Binding-site contacts:
Ligand atom C24 contacts residue TYR410 of chain 1.A at 3.5 Å (hydrophobic).
Ligand atom C23 contacts residue TYR410 of chain 1.A at 3.4 Å (hydrophobic).
Ligand atom C12 contacts residue HEM1 of chain 1.C at 3.6 Å.
Ligand atom N22 contacts residue TYR410 of chain 1.A at 3.7 Å.
Ligand atom N21 contacts residue HEM1 of chain 1.C at 3.0 Å (h-bond).
Ligand atom C23 contacts residue MET40 of chain 1.A at 3.2 Å (hydrophobic).
Ligand atom N22 contacts residue ARG118 of chain 1.A at 3.7 Å.
Ligand atom C13 contacts residue GLN182 of chain 1.A at 3.6 Å.
Ligand atom C22 contacts residue TYR410 of chain 1.A at 3.5 Å (hydrophobic).
Ligand atom C12 contacts residue GLN182 of chain 1.A at 3.2 Å.
Ligand atom C11 contacts residue HEM1 of chain 1.C at 3.4 Å.
Ligand atom C24 contacts residue MET40 of chain 1.A at 3.2 Å (hydrophobic).
Ligand atom N22 contacts residue HEM1 of chain 1.C at 2.8 Å (h-bond).
Ligand atom C18 contacts residue ARG185 of chain 1.A at 3.7 Å.
Ligand atom C25 contacts residue MET40 of chain 1.A at 3.6 Å (hydrophobic).
Ligand atom C22 contacts residue MET40 of chain 1.A at 3.6 Å (hydrophobic).
Ligand atom C07 contacts residue HEM1 of chain 1.C at 3.5 Å.
Ligand atom N02 contacts residue TYR292 of chain 1.A at 3.6 Å.
Ligand atom C03 contacts residue HEM1 of chain 1.C at 3.4 Å.
Ligand atom C08 contacts residue GLU296 of chain 1.A at 3.3 Å.
Ligand atom C08 contacts residue HEM1 of chain 1.C at 3.5 Å.
Ligand atom C09 contacts residue VAL271 of chain 1.A at 3.6 Å (hydrophobic).
Ligand atom C05 contacts residue VAL271 of chain 1.A at 3.6 Å (hydrophobic).
Ligand atom N20 contacts residue ALA201 of chain 1.A at 3.7 Å.
Ligand atom C22 contacts residue HEM1 of chain 1.C at 3.6 Å.
Ligand atom C29 contacts residue HEM1 of chain 1.C at 3.1 Å.
Ligand atom C27 contacts residue TRP10 of chain 1.B at 3.5 Å (hydrophobic).
Ligand atom C19 contacts residue ARG307 of chain 1.A at 3.8 Å.
Ligand atom C16 contacts residue HEM1 of chain 1.C at 3.5 Å.
Ligand atom C03 contacts residue PRO269 of chain 1.A at 3.7 Å (hydrophobic).
Ligand atom C15 contacts residue HEM1 of chain 1.C at 3.6 Å.
Ligand atom C27 contacts residue MET40 of chain 1.A at 3.7 Å (hydrophobic).
Ligand atom C02 contacts residue GLU296 of chain 1.A at 3.3 Å.
Ligand atom N02 contacts residue HEM1 of chain 1.C at 3.6 Å.
Ligand atom C23 contacts residue LEU41 of chain 1.A at 3.5 Å (hydrophobic).
Ligand atom N02 contacts residue TRP291 of chain 1.A at 2.9 Å (h-bond).
Ligand atom N02 contacts residue GLU296 of chain 1.A at 2.6 Å (salt-bridge).
Ligand atom C06 contacts residue GLU296 of chain 1.A at 3.3 Å.
Ligand atom N01 contacts residue GLU296 of chain 1.A at 2.5 Å (salt-bridge).
Ligand atom C18 contacts residue ARG307 of chain 1.A at 3.8 Å.

A small-molecule ligand and the protein it binds are described below.
Small molecule (SMILES): Cc1cc(N)nc(CCc2ccc(CCCN)c(CCc3cc(C)cc(N)n3)c2)c1

Sequence of chain 1.A:
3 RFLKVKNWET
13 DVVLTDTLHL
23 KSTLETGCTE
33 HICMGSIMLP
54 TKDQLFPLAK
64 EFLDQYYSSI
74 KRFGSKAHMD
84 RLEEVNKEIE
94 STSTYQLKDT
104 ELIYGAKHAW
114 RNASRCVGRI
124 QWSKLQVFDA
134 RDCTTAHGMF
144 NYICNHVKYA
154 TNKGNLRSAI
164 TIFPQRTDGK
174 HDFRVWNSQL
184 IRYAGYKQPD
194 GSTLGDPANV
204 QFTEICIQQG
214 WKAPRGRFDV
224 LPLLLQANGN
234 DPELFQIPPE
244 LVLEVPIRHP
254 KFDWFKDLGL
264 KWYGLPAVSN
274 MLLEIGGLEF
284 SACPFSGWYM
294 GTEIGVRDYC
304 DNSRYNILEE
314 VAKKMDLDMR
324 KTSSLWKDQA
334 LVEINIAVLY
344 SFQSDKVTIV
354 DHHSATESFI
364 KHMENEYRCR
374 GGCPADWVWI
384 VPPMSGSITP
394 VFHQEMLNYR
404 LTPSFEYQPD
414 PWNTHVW

Sequence of chain 1.B:
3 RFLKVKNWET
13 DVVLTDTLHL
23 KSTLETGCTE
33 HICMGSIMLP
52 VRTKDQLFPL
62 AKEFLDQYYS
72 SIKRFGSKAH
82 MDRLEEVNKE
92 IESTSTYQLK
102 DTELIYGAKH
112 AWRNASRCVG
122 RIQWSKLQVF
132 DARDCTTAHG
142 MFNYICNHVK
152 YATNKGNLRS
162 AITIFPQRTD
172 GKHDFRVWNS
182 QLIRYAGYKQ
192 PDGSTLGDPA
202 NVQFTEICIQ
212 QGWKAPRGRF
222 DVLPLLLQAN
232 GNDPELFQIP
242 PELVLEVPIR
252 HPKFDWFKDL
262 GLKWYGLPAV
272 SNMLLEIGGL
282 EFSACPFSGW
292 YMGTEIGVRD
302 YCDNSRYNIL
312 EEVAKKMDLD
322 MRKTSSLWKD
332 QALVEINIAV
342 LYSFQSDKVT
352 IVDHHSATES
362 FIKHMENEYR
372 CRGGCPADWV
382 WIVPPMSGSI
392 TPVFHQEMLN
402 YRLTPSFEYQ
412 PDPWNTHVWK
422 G